Binding-site contacts:
Ligand atom N2 contacts residue ASN663 of chain 1.B at 2.9 Å (h-bond).
Ligand atom O6 contacts residue SER665 of chain 1.B at 4.3 Å.
Ligand atom O7 contacts residue ASN663 of chain 1.B at 4.1 Å.
Ligand atom C1 contacts residue SER665 of chain 1.B at 3.3 Å.
Ligand atom C2 contacts residue ASN663 of chain 1.B at 2.4 Å.
Ligand atom C1 contacts residue ASN663 of chain 1.B at 1.4 Å.
Ligand atom C7 contacts residue ASN663 of chain 1.B at 3.7 Å.
Ligand atom C5 contacts residue SER665 of chain 1.B at 4.2 Å.
Ligand atom C8 contacts residue ASN663 of chain 1.B at 4.4 Å.
Ligand atom C3 contacts residue ASN663 of chain 1.B at 3.7 Å.
Ligand atom C4 contacts residue ASN663 of chain 1.B at 4.2 Å.
Ligand atom O5 contacts residue ASN663 of chain 1.B at 2.2 Å (h-bond).
Ligand atom C5 contacts residue ASN663 of chain 1.B at 3.5 Å.
Ligand atom O6 contacts residue ASN663 of chain 1.B at 4.4 Å.
Ligand atom O5 contacts residue SER665 of chain 1.B at 3.4 Å (h-bond).

A protein and the small-molecule ligand that binds it are described below.
Small molecule (SMILES): CC(=O)N[C@@H]1[C@@H](O)[C@H](O)[C@@H](CO)O[C@H]1O

Sequence of chain 1.B:
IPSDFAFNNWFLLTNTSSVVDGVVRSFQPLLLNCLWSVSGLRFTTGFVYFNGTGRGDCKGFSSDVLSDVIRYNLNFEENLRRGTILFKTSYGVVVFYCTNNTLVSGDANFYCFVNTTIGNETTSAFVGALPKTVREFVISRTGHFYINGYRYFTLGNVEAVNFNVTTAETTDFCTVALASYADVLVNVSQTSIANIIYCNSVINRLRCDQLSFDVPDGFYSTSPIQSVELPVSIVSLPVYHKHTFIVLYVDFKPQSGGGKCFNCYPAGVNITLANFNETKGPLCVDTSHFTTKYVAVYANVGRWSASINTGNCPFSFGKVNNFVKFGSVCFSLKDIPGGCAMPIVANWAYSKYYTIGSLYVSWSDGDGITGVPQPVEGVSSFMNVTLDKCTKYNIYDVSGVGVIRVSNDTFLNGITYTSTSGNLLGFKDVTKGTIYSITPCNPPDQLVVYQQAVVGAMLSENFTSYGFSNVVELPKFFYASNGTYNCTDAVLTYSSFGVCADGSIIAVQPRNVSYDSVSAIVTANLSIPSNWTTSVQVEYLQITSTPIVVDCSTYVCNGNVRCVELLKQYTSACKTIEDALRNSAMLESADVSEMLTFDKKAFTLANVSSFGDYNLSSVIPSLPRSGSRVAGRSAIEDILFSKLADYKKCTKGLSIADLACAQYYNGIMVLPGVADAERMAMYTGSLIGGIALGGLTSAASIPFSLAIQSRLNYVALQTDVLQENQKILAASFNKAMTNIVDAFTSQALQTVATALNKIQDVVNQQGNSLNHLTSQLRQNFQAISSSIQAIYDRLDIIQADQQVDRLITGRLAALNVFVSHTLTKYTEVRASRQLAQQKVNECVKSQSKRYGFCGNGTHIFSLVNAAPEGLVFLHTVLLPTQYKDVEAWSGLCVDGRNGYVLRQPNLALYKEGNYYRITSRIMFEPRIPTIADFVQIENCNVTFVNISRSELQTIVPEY